Binding-site contacts:
Ligand atom C5 contacts residue ASN14 of chain 1.C at 4.4 Å.
Ligand atom O5 contacts residue ASN14 of chain 1.C at 3.0 Å (h-bond).
Ligand atom C2 contacts residue ASN14 of chain 1.C at 3.4 Å.
Ligand atom C7 contacts residue ASN14 of chain 1.C at 3.3 Å.
Ligand atom O7 contacts residue ASN14 of chain 1.C at 2.8 Å (h-bond).
Ligand atom C1 contacts residue ASN14 of chain 1.C at 2.5 Å.
Ligand atom C8 contacts residue ASN14 of chain 1.C at 4.4 Å.
Ligand atom O6 contacts residue ALA13 of chain 1.C at 3.5 Å.
Ligand atom N2 contacts residue ASN14 of chain 1.C at 3.6 Å (h-bond).

Sequence of chain 1.C:
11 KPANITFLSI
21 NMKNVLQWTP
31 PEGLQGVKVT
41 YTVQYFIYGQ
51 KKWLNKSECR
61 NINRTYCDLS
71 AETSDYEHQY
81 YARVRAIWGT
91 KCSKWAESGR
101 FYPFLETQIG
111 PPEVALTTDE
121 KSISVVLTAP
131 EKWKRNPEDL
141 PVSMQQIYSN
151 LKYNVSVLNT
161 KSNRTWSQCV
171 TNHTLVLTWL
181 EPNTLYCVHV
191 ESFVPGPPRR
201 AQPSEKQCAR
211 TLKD

A small-molecule ligand and the protein it binds are described below.
Small molecule (SMILES): CC(=O)N[C@@H]1[C@@H](O)[C@H](O)[C@@H](CO)O[C@H]1O